The small molecule below binds the protein below.
Small molecule (SMILES): CC(=O)N[C@H]1[C@H](O[C@H]2[C@H](O)[C@@H](NC(C)=O)CO[C@@H]2CO)O[C@H](CO)[C@@H](O[C@@H]2O[C@H](CO)[C@@H](O)[C@H](O)[C@@H]2O)[C@@H]1O

Sequence of chain 1.A:
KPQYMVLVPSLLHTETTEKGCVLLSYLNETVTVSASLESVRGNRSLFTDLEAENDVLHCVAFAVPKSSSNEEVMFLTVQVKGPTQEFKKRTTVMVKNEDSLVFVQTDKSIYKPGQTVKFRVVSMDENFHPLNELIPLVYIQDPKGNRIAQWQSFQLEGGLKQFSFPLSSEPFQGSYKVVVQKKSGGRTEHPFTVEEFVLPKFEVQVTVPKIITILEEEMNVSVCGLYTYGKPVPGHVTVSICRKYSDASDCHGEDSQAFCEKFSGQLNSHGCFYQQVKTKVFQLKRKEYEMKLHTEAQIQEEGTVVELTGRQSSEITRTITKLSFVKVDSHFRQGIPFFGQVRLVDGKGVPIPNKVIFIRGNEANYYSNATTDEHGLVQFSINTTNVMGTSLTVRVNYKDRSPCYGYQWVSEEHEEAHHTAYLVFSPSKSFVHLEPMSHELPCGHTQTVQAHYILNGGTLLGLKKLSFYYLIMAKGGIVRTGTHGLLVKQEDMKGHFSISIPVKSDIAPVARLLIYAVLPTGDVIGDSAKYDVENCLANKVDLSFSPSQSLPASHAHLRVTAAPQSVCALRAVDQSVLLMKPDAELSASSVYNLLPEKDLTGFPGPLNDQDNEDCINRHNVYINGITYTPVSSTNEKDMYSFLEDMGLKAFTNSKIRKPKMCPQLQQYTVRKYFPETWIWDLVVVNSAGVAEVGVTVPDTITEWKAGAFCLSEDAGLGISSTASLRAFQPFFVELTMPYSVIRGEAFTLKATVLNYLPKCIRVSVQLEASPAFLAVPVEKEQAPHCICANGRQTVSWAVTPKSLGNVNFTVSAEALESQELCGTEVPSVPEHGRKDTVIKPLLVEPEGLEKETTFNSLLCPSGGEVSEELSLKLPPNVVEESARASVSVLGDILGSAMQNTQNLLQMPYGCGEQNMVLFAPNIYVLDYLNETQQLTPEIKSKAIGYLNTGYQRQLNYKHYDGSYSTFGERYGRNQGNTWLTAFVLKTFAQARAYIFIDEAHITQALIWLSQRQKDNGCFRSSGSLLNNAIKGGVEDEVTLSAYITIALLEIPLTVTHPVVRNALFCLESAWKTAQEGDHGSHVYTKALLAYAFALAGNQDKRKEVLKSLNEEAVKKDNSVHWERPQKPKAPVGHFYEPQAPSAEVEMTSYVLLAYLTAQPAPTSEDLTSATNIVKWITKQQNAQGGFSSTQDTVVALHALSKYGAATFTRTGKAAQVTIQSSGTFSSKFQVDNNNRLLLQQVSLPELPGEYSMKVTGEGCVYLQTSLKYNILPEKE

Binding-site contacts:
Ligand atom C6 contacts residue GLU992 of chain 1.A at 3.5 Å.
Ligand atom C2 contacts residue ARG1271 of chain 1.A at 4.5 Å.
Ligand atom O7 contacts residue LYS1001 of chain 1.A at 3.3 Å (salt-bridge).
Ligand atom C7 contacts residue TYR1055 of chain 1.A at 4.1 Å (hydrophobic).
Ligand atom C7 contacts residue LYS1001 of chain 1.A at 4.5 Å.
Ligand atom C8 contacts residue ASP988 of chain 1.A at 3.8 Å.
Ligand atom O5 contacts residue ASN991 of chain 1.A at 2.4 Å (h-bond).
Ligand atom C8 contacts residue ARG1271 of chain 1.A at 3.8 Å.
Ligand atom O2 contacts residue THR1272 of chain 1.A at 3.4 Å (h-bond).
Ligand atom C2 contacts residue ASN991 of chain 1.A at 2.5 Å.
Ligand atom O5 contacts residue ARG1271 of chain 1.A at 3.5 Å (salt-bridge).
Ligand atom O5 contacts residue GLU992 of chain 1.A at 3.7 Å.
Ligand atom O3 contacts residue THR1272 of chain 1.A at 3.1 Å (h-bond).
Ligand atom C8 contacts residue ASN991 of chain 1.A at 3.9 Å.
Ligand atom C4 contacts residue ASN991 of chain 1.A at 4.3 Å.
Ligand atom C1 contacts residue ASN991 of chain 1.A at 1.4 Å.
Ligand atom C3 contacts residue ARG1271 of chain 1.A at 4.4 Å.
Ligand atom C7 contacts residue ASP988 of chain 1.A at 4.4 Å.
Ligand atom C5 contacts residue ASN991 of chain 1.A at 3.7 Å.
Ligand atom C3 contacts residue THR1272 of chain 1.A at 4.0 Å.
Ligand atom N2 contacts residue ASN991 of chain 1.A at 2.8 Å (h-bond).
Ligand atom C4 contacts residue ARG1271 of chain 1.A at 4.0 Å.
Ligand atom C6 contacts residue ARG1271 of chain 1.A at 3.8 Å.
Ligand atom C1 contacts residue ARG1271 of chain 1.A at 3.7 Å.
Ligand atom C4 contacts residue THR1272 of chain 1.A at 3.9 Å.
Ligand atom O4 contacts residue ARG1271 of chain 1.A at 3.2 Å.
Ligand atom O6 contacts residue GLU992 of chain 1.A at 2.7 Å (salt-bridge).
Ligand atom C8 contacts residue TYR1055 of chain 1.A at 3.9 Å (hydrophobic).
Ligand atom C2 contacts residue THR1272 of chain 1.A at 4.3 Å.
Ligand atom O6 contacts residue ARG1271 of chain 1.A at 2.7 Å (salt-bridge).
Ligand atom O7 contacts residue TYR1055 of chain 1.A at 3.5 Å.
Ligand atom O2 contacts residue ARG1271 of chain 1.A at 3.6 Å.
Ligand atom C8 contacts residue ALA1054 of chain 1.A at 3.7 Å (hydrophobic).
Ligand atom C5 contacts residue GLU992 of chain 1.A at 4.1 Å.
Ligand atom C7 contacts residue ASN991 of chain 1.A at 3.2 Å.
Ligand atom C5 contacts residue ARG1271 of chain 1.A at 3.6 Å.
Ligand atom O7 contacts residue ASN991 of chain 1.A at 3.7 Å.
Ligand atom C1 contacts residue ARG1271 of chain 1.A at 4.4 Å.
Ligand atom C3 contacts residue ASN991 of chain 1.A at 3.7 Å.